Binding-site contacts:
Ligand atom O1 contacts residue SER209 of chain 1.A at 2.8 Å (h-bond).
Ligand atom C1 contacts residue SER211 of chain 1.A at 3.8 Å.
Ligand atom C5 contacts residue TRP212 of chain 1.A at 3.4 Å (hydrophobic).
Ligand atom C1 contacts residue PHE208 of chain 1.A at 4.0 Å (hydrophobic).
Ligand atom C3 contacts residue SER205 of chain 1.A at 3.5 Å.
Ligand atom C3 contacts residue ARG202 of chain 1.A at 3.5 Å.
Ligand atom N1 contacts residue SER211 of chain 1.A at 4.4 Å.
Ligand atom O1 contacts residue PHE208 of chain 1.A at 3.8 Å.
Ligand atom O4 contacts residue LEU210 of chain 1.A at 4.2 Å.
Ligand atom N1 contacts residue SER205 of chain 1.A at 4.0 Å.
Ligand atom C5 contacts residue SER211 of chain 1.A at 3.6 Å.
Ligand atom P1 contacts residue SER209 of chain 1.A at 4.0 Å.
Ligand atom C1 contacts residue ILE207 of chain 1.A at 3.8 Å (hydrophobic).
Ligand atom C2 contacts residue SER205 of chain 1.A at 3.2 Å.
Ligand atom N1 contacts residue PHE195 of chain 4.A at 4.4 Å.
Ligand atom O2 contacts residue PHE195 of chain 4.A at 4.2 Å.
Ligand atom C1 contacts residue SER205 of chain 1.A at 4.0 Å.
Ligand atom C5 contacts residue THR213 of chain 1.A at 4.5 Å.
Ligand atom C2 contacts residue SER211 of chain 1.A at 4.2 Å.
Ligand atom O3 contacts residue SER211 of chain 1.A at 4.0 Å.
Ligand atom C2 contacts residue TRP212 of chain 1.A at 4.2 Å (hydrophobic).
Ligand atom O1 contacts residue SER211 of chain 1.A at 4.0 Å.
Ligand atom O1 contacts residue LEU210 of chain 1.A at 2.7 Å (h-bond).
Ligand atom O4 contacts residue SER209 of chain 1.A at 3.4 Å (h-bond).
Ligand atom P1 contacts residue LEU210 of chain 1.A at 4.1 Å.
Ligand atom O3 contacts residue LEU210 of chain 1.A at 3.5 Å.
Ligand atom C2 contacts residue ILE207 of chain 1.A at 4.0 Å (hydrophobic).
Ligand atom N1 contacts residue TRP212 of chain 1.A at 4.4 Å.
Ligand atom C4 contacts residue PHE195 of chain 4.A at 3.5 Å (hydrophobic).
Ligand atom C3 contacts residue PHE195 of chain 4.A at 3.6 Å (hydrophobic).
Ligand atom O2 contacts residue ILE207 of chain 1.A at 3.9 Å.

Sequence of chain 1.A:
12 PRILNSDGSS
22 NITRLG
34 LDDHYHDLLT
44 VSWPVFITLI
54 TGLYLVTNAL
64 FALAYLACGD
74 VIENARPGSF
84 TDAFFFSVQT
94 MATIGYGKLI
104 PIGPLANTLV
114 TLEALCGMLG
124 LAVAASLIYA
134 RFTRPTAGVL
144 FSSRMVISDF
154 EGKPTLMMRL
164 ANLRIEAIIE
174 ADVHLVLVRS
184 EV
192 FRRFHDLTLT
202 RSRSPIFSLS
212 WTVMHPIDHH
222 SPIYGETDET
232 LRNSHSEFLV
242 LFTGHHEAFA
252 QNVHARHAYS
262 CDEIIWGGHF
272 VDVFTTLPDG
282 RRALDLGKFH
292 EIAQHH

This small molecule binds to this protein.
Small molecule (SMILES): C[N+](C)(C)CCOP(=O)(O)O

Sequence of chain 4.A:
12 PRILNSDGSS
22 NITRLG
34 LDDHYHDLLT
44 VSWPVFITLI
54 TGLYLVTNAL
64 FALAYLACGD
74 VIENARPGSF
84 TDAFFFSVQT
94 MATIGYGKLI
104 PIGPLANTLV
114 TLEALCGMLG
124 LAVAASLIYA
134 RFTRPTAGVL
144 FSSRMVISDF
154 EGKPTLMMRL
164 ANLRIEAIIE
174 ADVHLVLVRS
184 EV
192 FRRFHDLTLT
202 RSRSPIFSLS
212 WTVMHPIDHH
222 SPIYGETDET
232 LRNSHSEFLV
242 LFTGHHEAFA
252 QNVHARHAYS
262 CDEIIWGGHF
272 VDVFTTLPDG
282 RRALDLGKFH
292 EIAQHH